Sequence of chain 1.P:
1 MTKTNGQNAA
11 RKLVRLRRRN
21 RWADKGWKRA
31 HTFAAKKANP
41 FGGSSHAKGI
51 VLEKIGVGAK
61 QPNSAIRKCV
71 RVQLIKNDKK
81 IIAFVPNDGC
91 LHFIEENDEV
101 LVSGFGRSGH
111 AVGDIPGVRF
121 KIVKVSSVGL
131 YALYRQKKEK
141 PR

Binding-site contacts:
Ligand atom C64 contacts residue GLY106 of chain 1.P at 3.8 Å.
Ligand atom N64 contacts residue GLY106 of chain 1.P at 3.2 Å (h-bond).

The protein below binds the small molecule below.
Small molecule (SMILES): NC[C@@H]1O[C@H](O[C@H]2[C@@H](O)[C@H](O[C@@H]3[C@@H](O)[C@H](N)C[C@H](N)[C@H]3O[C@H]3O[C@H](CO)[C@@H](O)[C@H](O)[C@H]3N)O[C@@H]2CO)[C@H](N)[C@@H](O)[C@@H]1O